Sequence of chain 1.B:
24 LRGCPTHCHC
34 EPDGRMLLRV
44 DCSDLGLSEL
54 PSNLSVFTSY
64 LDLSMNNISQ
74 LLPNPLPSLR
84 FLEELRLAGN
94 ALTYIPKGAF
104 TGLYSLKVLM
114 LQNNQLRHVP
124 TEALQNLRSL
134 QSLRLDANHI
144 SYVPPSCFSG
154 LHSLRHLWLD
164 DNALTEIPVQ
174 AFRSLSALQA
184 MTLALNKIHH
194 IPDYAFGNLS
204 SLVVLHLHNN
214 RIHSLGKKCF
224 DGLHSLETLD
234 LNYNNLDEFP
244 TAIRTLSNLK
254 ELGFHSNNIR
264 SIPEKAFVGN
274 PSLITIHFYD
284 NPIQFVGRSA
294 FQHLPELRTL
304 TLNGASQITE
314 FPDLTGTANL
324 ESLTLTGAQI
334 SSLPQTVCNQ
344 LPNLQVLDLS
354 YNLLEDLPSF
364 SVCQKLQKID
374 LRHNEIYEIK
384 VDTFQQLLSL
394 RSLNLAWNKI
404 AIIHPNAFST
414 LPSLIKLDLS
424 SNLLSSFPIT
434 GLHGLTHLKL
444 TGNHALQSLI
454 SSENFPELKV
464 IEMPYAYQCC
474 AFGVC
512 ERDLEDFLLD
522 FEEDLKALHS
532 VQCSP

Binding-site contacts:
Ligand atom C2 contacts residue ASN70 of chain 1.B at 2.7 Å.
Ligand atom C1 contacts residue ASN70 of chain 1.B at 1.5 Å.
Ligand atom C4 contacts residue ASN70 of chain 1.B at 4.3 Å.
Ligand atom O6 contacts residue ASN70 of chain 1.B at 3.8 Å.
Ligand atom C5 contacts residue SER72 of chain 1.B at 4.2 Å.
Ligand atom O5 contacts residue SER72 of chain 1.B at 3.9 Å.
Ligand atom C3 contacts residue ASN70 of chain 1.B at 3.9 Å.
Ligand atom C7 contacts residue ASN70 of chain 1.B at 3.4 Å.
Ligand atom O7 contacts residue ASN70 of chain 1.B at 3.4 Å (h-bond).
Ligand atom C8 contacts residue ASN70 of chain 1.B at 4.5 Å.
Ligand atom C6 contacts residue ASN70 of chain 1.B at 4.0 Å.
Ligand atom N2 contacts residue ASN70 of chain 1.B at 3.1 Å (h-bond).
Ligand atom O5 contacts residue ASN70 of chain 1.B at 2.4 Å (h-bond).
Ligand atom C6 contacts residue SER72 of chain 1.B at 3.1 Å.
Ligand atom O6 contacts residue SER72 of chain 1.B at 2.3 Å (h-bond).
Ligand atom C5 contacts residue ASN70 of chain 1.B at 3.6 Å.

A protein and the small-molecule ligand that binds it are described below.
Small molecule (SMILES): CC(=O)N[C@H]1[C@H](O[C@H]2[C@H](O)[C@@H](NC(C)=O)CO[C@@H]2CO)O[C@H](CO)[C@@H](O)[C@@H]1O